A small-molecule ligand and the protein it binds are described below.
Small molecule (SMILES): N[C@@H](CS)C(=O)O

Binding-site contacts:
Ligand atom C contacts residue GLY1 of chain 10.P at 1.3 Å.
Ligand atom SG contacts residue ASP235 of chain 10.C at 3.7 Å.
Ligand atom SG contacts residue ILE236 of chain 10.C at 4.3 Å.
Ligand atom CB contacts residue THR248 of chain 10.A at 4.5 Å.
Ligand atom SG contacts residue MET247 of chain 10.A at 3.4 Å.
Ligand atom N contacts residue GLY1 of chain 10.P at 2.9 Å (h-bond).
Ligand atom SG contacts residue THR248 of chain 10.A at 3.2 Å (h-bond).
Ligand atom O contacts residue ARG233 of chain 10.C at 4.1 Å.
Ligand atom N contacts residue MET247 of chain 10.A at 3.8 Å.
Ligand atom C contacts residue MET247 of chain 10.A at 3.7 Å (hydrophobic).
Ligand atom N contacts residue PRO249 of chain 10.A at 3.5 Å.
Ligand atom CA contacts residue MET247 of chain 10.A at 4.2 Å (hydrophobic).
Ligand atom CB contacts residue ASP235 of chain 10.C at 2.8 Å.
Ligand atom N contacts residue THR248 of chain 10.A at 4.1 Å.
Ligand atom SG contacts residue GLY1 of chain 10.P at 4.4 Å.
Ligand atom C contacts residue ASP235 of chain 10.C at 4.3 Å.
Ligand atom CB contacts residue GLY1 of chain 10.P at 3.7 Å.
Ligand atom CA contacts residue GLY1 of chain 10.P at 2.4 Å.
Ligand atom SG contacts residue PRO249 of chain 10.A at 3.6 Å.
Ligand atom CA contacts residue ASP235 of chain 10.C at 4.0 Å.
Ligand atom O contacts residue MET247 of chain 10.A at 3.8 Å.
Ligand atom CB contacts residue PRO249 of chain 10.A at 4.3 Å (hydrophobic).
Ligand atom O contacts residue GLY1 of chain 10.P at 2.2 Å (h-bond).
Ligand atom O contacts residue ASP235 of chain 10.C at 3.4 Å.

Sequence of chain 10.A:
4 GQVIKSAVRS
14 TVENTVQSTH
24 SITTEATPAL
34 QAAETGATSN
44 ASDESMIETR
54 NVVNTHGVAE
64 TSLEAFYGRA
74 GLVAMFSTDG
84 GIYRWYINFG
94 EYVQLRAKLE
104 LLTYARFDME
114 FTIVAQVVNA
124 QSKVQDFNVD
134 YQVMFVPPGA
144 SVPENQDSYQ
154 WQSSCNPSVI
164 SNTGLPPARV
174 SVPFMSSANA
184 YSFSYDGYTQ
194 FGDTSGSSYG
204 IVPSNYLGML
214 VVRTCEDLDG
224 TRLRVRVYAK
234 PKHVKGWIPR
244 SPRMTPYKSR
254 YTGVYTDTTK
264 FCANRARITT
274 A

Sequence of chain 10.C:
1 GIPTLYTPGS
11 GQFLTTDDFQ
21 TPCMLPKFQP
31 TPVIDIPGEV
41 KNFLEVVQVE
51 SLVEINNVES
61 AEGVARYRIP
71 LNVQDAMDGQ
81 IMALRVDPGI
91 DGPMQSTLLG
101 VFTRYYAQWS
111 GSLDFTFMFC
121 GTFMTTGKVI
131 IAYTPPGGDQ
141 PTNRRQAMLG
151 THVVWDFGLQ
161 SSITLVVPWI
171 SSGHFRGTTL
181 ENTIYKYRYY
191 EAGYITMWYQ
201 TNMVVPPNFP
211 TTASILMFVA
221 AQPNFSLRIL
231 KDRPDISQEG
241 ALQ